The protein below binds the small molecule below.
Small molecule (SMILES): CCCCO[C@]1(C(=O)O)C[C@H](O)[C@@H](NC(C)=O)[C@H]([C@H](O)[C@H](O)CO)O1

Sequence of chain 38.A:
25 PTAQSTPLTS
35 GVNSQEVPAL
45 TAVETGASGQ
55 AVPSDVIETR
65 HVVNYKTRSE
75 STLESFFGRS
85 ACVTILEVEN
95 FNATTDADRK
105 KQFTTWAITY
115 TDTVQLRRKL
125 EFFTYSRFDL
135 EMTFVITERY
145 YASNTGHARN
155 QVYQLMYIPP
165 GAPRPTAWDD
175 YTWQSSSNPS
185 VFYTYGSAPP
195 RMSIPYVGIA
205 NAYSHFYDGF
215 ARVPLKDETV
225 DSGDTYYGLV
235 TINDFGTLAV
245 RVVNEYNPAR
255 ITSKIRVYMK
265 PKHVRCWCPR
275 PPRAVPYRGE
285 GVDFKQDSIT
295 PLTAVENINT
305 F

Binding-site contacts:
Ligand atom C4 contacts residue TYR250 of chain 38.A at 4.3 Å (hydrophobic).
Ligand atom C1 contacts residue ALA146 of chain 39.A at 4.0 Å (hydrophobic).
Ligand atom C11 contacts residue ARG143 of chain 39.A at 3.9 Å.
Ligand atom O1A contacts residue ALA146 of chain 39.A at 3.2 Å.
Ligand atom N5 contacts residue TYR145 of chain 39.A at 2.6 Å (h-bond).
Ligand atom C9 contacts residue TYR145 of chain 39.A at 4.2 Å (hydrophobic).
Ligand atom O1A contacts residue ASN148 of chain 39.A at 4.5 Å.
Ligand atom C3 contacts residue PRO252 of chain 38.A at 4.3 Å (hydrophobic).
Ligand atom C6 contacts residue TYR145 of chain 39.A at 3.4 Å (hydrophobic).
Ligand atom O10 contacts residue ASN96 of chain 38.A at 4.3 Å.
Ligand atom O8 contacts residue ALA146 of chain 39.A at 3.4 Å.
Ligand atom C7 contacts residue TYR145 of chain 39.A at 3.9 Å (hydrophobic).
Ligand atom N5 contacts residue TYR250 of chain 38.A at 3.9 Å.
Ligand atom O10 contacts residue TYR250 of chain 38.A at 2.3 Å (h-bond).
Ligand atom O1A contacts residue SER147 of chain 39.A at 3.1 Å (h-bond).
Ligand atom C10 contacts residue TYR145 of chain 39.A at 3.6 Å (hydrophobic).
Ligand atom O4 contacts residue PRO252 of chain 38.A at 4.0 Å.
Ligand atom C1 contacts residue SER147 of chain 39.A at 3.6 Å.
Ligand atom C6 contacts residue ALA146 of chain 39.A at 4.3 Å (hydrophobic).
Ligand atom O1B contacts residue SER147 of chain 39.A at 2.6 Å (h-bond).
Ligand atom C4 contacts residue PRO252 of chain 38.A at 4.3 Å (hydrophobic).
Ligand atom C5 contacts residue TYR145 of chain 39.A at 3.4 Å (hydrophobic).
Ligand atom O1B contacts residue PRO252 of chain 38.A at 3.4 Å.
Ligand atom O4 contacts residue TYR145 of chain 39.A at 4.1 Å.
Ligand atom C11 contacts residue TYR250 of chain 38.A at 3.1 Å (hydrophobic).
Ligand atom C4 contacts residue TYR145 of chain 39.A at 3.6 Å (hydrophobic).
Ligand atom O4 contacts residue ASN251 of chain 38.A at 4.3 Å.
Ligand atom O9 contacts residue TYR145 of chain 39.A at 4.3 Å.
Ligand atom C10 contacts residue TYR250 of chain 38.A at 2.9 Å (hydrophobic).
Ligand atom C8 contacts residue ALA146 of chain 39.A at 4.4 Å (hydrophobic).
Ligand atom C1 contacts residue PRO252 of chain 38.A at 4.1 Å (hydrophobic).
Ligand atom O1B contacts residue ALA146 of chain 39.A at 4.3 Å.
Ligand atom O4 contacts residue TYR250 of chain 38.A at 3.0 Å.
Ligand atom C11 contacts residue TYR145 of chain 39.A at 3.8 Å (hydrophobic).

Sequence of chain 39.A:
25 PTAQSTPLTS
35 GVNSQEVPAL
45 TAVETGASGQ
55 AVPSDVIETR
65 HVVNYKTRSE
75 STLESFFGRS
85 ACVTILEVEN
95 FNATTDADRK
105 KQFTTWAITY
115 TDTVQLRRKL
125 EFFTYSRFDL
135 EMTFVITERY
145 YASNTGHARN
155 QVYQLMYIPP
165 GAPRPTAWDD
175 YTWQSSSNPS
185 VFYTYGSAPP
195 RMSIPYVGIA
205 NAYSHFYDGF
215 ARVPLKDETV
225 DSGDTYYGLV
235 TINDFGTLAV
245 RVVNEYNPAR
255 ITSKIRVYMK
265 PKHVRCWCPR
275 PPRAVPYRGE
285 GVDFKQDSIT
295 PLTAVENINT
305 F